The protein below binds the small molecule below.
Small molecule (SMILES): CC[C@H](C)[C@H](NC(=O)[C@H](COP(=O)(O)O)NC(=O)CNC(=O)[C@H](C)N)C(=O)N1CCC[C@H]1C(=O)NCC(=O)N[C@@H](CCCN=C(N)N)C(=O)N[C@@H](C)C=O

Binding-site contacts:
Ligand atom CA contacts residue ASN231 of chain 1.A at 3.4 Å.
Ligand atom CZ contacts residue GLU19 of chain 1.A at 3.7 Å.
Ligand atom O contacts residue UGQ1 of chain 1.C at 3.7 Å.
Ligand atom N contacts residue ASN231 of chain 1.A at 2.8 Å (h-bond).
Ligand atom CB contacts residue GLU187 of chain 1.A at 3.2 Å.
Ligand atom CG2 contacts residue ASN180 of chain 1.A at 3.7 Å.
Ligand atom NE contacts residue GLU19 of chain 1.A at 2.9 Å (salt-bridge).
Ligand atom C contacts residue ASN231 of chain 1.A at 3.6 Å.
Ligand atom O contacts residue ASN231 of chain 1.A at 2.9 Å (h-bond).
Ligand atom O contacts residue UGQ1 of chain 1.C at 3.6 Å.
Ligand atom N contacts residue LEU234 of chain 1.A at 3.2 Å.
Ligand atom N contacts residue LEU179 of chain 1.A at 3.5 Å.
Ligand atom NH2 contacts residue GLU19 of chain 1.A at 3.0 Å (salt-bridge).
Ligand atom CB contacts residue ASN180 of chain 1.A at 3.2 Å.
Ligand atom O contacts residue VAL183 of chain 1.A at 3.5 Å.
Ligand atom C contacts residue ASN180 of chain 1.A at 3.6 Å.
Ligand atom N contacts residue LYS54 of chain 1.A at 3.7 Å.
Ligand atom O contacts residue GLU187 of chain 1.A at 3.3 Å (salt-bridge).
Ligand atom P contacts residue ARG61 of chain 1.A at 3.6 Å.
Ligand atom CD1 contacts residue UGQ1 of chain 1.C at 3.6 Å.
Ligand atom O contacts residue LEU179 of chain 1.A at 3.7 Å.
Ligand atom O1P contacts residue ARG134 of chain 1.A at 2.8 Å (salt-bridge).
Ligand atom N contacts residue ASN180 of chain 1.A at 2.9 Å (h-bond).
Ligand atom O1P contacts residue ARG61 of chain 1.A at 2.9 Å (salt-bridge).
Ligand atom P contacts residue ARG134 of chain 1.A at 3.8 Å.
Ligand atom NE contacts residue VAL51 of chain 1.A at 3.7 Å.
Ligand atom O3P contacts residue TYR135 of chain 1.A at 2.6 Å (h-bond).
Ligand atom O contacts residue LYS54 of chain 1.A at 3.7 Å.
Ligand atom CB contacts residue TRP235 of chain 1.A at 3.4 Å (hydrophobic).
Ligand atom O contacts residue VAL51 of chain 1.A at 3.4 Å.
Ligand atom NH2 contacts residue LEU48 of chain 1.A at 3.6 Å.
Ligand atom CD contacts residue LEU227 of chain 1.A at 3.8 Å (hydrophobic).
Ligand atom CA contacts residue ASN180 of chain 1.A at 3.4 Å.
Ligand atom CD contacts residue GLU19 of chain 1.A at 3.8 Å.
Ligand atom P contacts residue TYR135 of chain 1.A at 3.8 Å.
Ligand atom O3P contacts residue ARG134 of chain 1.A at 2.9 Å (salt-bridge).
Ligand atom CA contacts residue LEU179 of chain 1.A at 3.8 Å (hydrophobic).
Ligand atom O2P contacts residue ARG61 of chain 1.A at 2.9 Å (salt-bridge).
Ligand atom CG1 contacts residue UGQ1 of chain 1.C at 3.8 Å.
Ligand atom CG contacts residue GLU19 of chain 1.A at 3.6 Å.

Sequence of chain 1.A:
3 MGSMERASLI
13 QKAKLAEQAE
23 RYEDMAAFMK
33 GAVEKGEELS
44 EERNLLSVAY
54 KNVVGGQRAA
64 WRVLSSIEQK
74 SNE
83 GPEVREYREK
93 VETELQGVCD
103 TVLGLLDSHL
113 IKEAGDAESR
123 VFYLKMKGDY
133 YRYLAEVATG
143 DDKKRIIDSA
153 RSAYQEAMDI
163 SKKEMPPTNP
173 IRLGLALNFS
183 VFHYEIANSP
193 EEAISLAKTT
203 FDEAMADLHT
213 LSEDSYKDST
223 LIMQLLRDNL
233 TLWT